A small-molecule ligand and the protein it binds are described below.
Small molecule (SMILES): OC[C@H]1O[C@@H](O)[C@@H](O)[C@@H](O)[C@@H]1O

Sequence of chain 1.K:
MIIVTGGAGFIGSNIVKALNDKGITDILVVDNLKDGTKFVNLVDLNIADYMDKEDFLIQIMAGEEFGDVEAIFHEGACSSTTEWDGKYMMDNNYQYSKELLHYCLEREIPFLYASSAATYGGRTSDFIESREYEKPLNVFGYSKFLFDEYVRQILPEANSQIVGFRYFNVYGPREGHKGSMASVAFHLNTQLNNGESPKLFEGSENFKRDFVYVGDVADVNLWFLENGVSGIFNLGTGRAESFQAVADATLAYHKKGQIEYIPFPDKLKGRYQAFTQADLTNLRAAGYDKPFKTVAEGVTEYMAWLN

Binding-site contacts:
Ligand atom C1 contacts residue THR128 of chain 1.K at 4.2 Å.
Ligand atom O3 contacts residue SER126 of chain 1.K at 3.1 Å (h-bond).
Ligand atom O4 contacts residue PHE187 of chain 1.K at 3.6 Å.
Ligand atom C5 contacts residue NAP1 of chain 1.XA at 4.1 Å.
Ligand atom O5 contacts residue THR128 of chain 1.K at 4.3 Å.
Ligand atom O2 contacts residue MET228 of chain 1.K at 3.3 Å (h-bond).
Ligand atom O6 contacts residue SER163 of chain 1.K at 3.1 Å (h-bond).
Ligand atom O6 contacts residue ALA165 of chain 1.K at 4.1 Å.
Ligand atom C5 contacts residue THR128 of chain 1.K at 3.8 Å.
Ligand atom O3 contacts residue MET228 of chain 1.K at 3.6 Å.
Ligand atom C3 contacts residue SER126 of chain 1.K at 3.2 Å.
Ligand atom C2 contacts residue MET228 of chain 1.K at 3.6 Å (hydrophobic).
Ligand atom C2 contacts residue LYS225 of chain 1.K at 4.1 Å.
Ligand atom C1 contacts residue ADP1 of chain 1.YA at 1.4 Å.
Ligand atom O5 contacts residue ADP1 of chain 1.YA at 2.3 Å (h-bond).
Ligand atom O6 contacts residue ADP1 of chain 1.YA at 3.6 Å (h-bond).
Ligand atom C2 contacts residue ADP1 of chain 1.YA at 2.4 Å.
Ligand atom C3 contacts residue MET228 of chain 1.K at 4.0 Å (hydrophobic).
Ligand atom C5 contacts residue ADP1 of chain 1.YA at 3.6 Å.
Ligand atom C4 contacts residue NAP1 of chain 1.XA at 3.8 Å.
Ligand atom C4 contacts residue SER126 of chain 1.K at 3.6 Å.
Ligand atom C3 contacts residue LYS225 of chain 1.K at 3.8 Å.
Ligand atom O2 contacts residue LYS225 of chain 1.K at 3.5 Å (salt-bridge).
Ligand atom O3 contacts residue LYS225 of chain 1.K at 2.7 Å (salt-bridge).
Ligand atom C5 contacts residue PHE187 of chain 1.K at 4.3 Å (hydrophobic).
Ligand atom O5 contacts residue NAP1 of chain 1.XA at 4.4 Å.
Ligand atom O2 contacts residue ADP1 of chain 1.YA at 2.7 Å (h-bond).
Ligand atom C4 contacts residue ADP1 of chain 1.YA at 4.2 Å.
Ligand atom O6 contacts residue NAP1 of chain 1.XA at 3.9 Å.
Ligand atom C3 contacts residue ADP1 of chain 1.YA at 3.7 Å.
Ligand atom O4 contacts residue SER126 of chain 1.K at 3.0 Å (h-bond).
Ligand atom O4 contacts residue NAP1 of chain 1.XA at 3.7 Å.
Ligand atom C6 contacts residue NAP1 of chain 1.XA at 3.4 Å.
Ligand atom C6 contacts residue SER163 of chain 1.K at 3.3 Å.
Ligand atom C5 contacts residue SER126 of chain 1.K at 4.4 Å.
Ligand atom C6 contacts residue ADP1 of chain 1.YA at 4.4 Å.
Ligand atom O2 contacts residue NAP1 of chain 1.XA at 3.7 Å.
Ligand atom C4 contacts residue LYS225 of chain 1.K at 4.3 Å.
Ligand atom C6 contacts residue PHE187 of chain 1.K at 3.8 Å (hydrophobic).
Ligand atom C3 contacts residue THR128 of chain 1.K at 4.5 Å.